Binding-site contacts:
Ligand atom PG contacts residue SER171 of chain 1.F at 3.8 Å.
Ligand atom C8 contacts residue SER13 of chain 1.F at 3.4 Å.
Ligand atom C5 contacts residue PHE12 of chain 1.F at 3.7 Å (hydrophobic).
Ligand atom N7 contacts residue PHE12 of chain 1.F at 3.3 Å.
Ligand atom O3G contacts residue GLU151 of chain 1.F at 3.0 Å (salt-bridge).
Ligand atom C4' contacts residue GLY226 of chain 1.F at 3.4 Å.
Ligand atom C8 contacts residue TYR255 of chain 1.F at 3.4 Å (hydrophobic).
Ligand atom N9 contacts residue TYR255 of chain 1.F at 3.5 Å.
Ligand atom O1B contacts residue LYS15 of chain 1.F at 2.7 Å (salt-bridge).
Ligand atom C2 contacts residue TYR255 of chain 1.F at 3.5 Å (hydrophobic).
Ligand atom O2G contacts residue SER171 of chain 1.F at 2.5 Å (h-bond).
Ligand atom O4' contacts residue GLY226 of chain 1.F at 3.4 Å.
Ligand atom O4' contacts residue TYR255 of chain 1.F at 3.4 Å.
Ligand atom N3B contacts residue GLY10 of chain 1.F at 3.5 Å.
Ligand atom O2A contacts residue GLY170 of chain 1.F at 3.6 Å.
Ligand atom C5' contacts residue SER171 of chain 1.F at 3.7 Å.
Ligand atom O1G contacts residue ASN11 of chain 1.F at 3.0 Å (h-bond).
Ligand atom N3B contacts residue ASN11 of chain 1.F at 3.7 Å.
Ligand atom C4 contacts residue TYR255 of chain 1.F at 3.5 Å (hydrophobic).
Ligand atom C8 contacts residue PHE12 of chain 1.F at 3.2 Å (hydrophobic).
Ligand atom O3' contacts residue PHE12 of chain 1.F at 3.7 Å.
Ligand atom O2G contacts residue GLY170 of chain 1.F at 3.0 Å.
Ligand atom N3 contacts residue TYR255 of chain 1.F at 3.4 Å.
Ligand atom O1A contacts residue PHE12 of chain 1.F at 3.5 Å.
Ligand atom PG contacts residue GLU151 of chain 1.F at 3.7 Å.
Ligand atom C1' contacts residue TYR255 of chain 1.F at 3.6 Å (hydrophobic).
Ligand atom O5' contacts residue GLY226 of chain 1.F at 3.4 Å.
Ligand atom O1G contacts residue GLY10 of chain 1.F at 3.5 Å.
Ligand atom N7 contacts residue TYR255 of chain 1.F at 3.4 Å.
Ligand atom O2A contacts residue SER171 of chain 1.F at 2.6 Å (h-bond).
Ligand atom O2A contacts residue PHE12 of chain 1.F at 3.3 Å.
Ligand atom O1B contacts residue ASP8 of chain 1.F at 3.7 Å.
Ligand atom O2B contacts residue ASN258 of chain 1.F at 3.0 Å (h-bond).
Ligand atom N7 contacts residue SER13 of chain 1.F at 2.7 Å (h-bond).
Ligand atom N1 contacts residue TYR255 of chain 1.F at 3.2 Å (h-bond).
Ligand atom C5 contacts residue TYR255 of chain 1.F at 3.3 Å (hydrophobic).
Ligand atom PA contacts residue SER171 of chain 1.F at 3.7 Å.
Ligand atom C6 contacts residue TYR255 of chain 1.F at 3.4 Å (hydrophobic).
Ligand atom C3' contacts residue PHE12 of chain 1.F at 3.7 Å (hydrophobic).
Ligand atom O1G contacts residue GLU151 of chain 1.F at 3.2 Å (salt-bridge).

Sequence of chain 1.F:
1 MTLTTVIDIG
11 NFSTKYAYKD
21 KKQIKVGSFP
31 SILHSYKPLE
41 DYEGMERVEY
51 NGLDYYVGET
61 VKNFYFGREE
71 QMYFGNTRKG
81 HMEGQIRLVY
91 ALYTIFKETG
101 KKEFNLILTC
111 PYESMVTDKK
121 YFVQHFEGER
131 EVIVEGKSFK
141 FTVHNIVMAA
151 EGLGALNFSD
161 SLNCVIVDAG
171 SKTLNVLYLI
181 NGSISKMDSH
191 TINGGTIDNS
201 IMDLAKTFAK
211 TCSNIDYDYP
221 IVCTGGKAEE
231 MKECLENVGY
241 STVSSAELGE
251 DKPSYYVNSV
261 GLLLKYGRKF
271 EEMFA

This protein binds this small molecule.
Small molecule (SMILES): Nc1ncnc2c1ncn2[C@@H]1O[C@H](CO[P](=O)(O)O[P](=O)(O)NP(=O)(O)O)[C@@H](O)[C@H]1O